Sequence of chain 1.B:
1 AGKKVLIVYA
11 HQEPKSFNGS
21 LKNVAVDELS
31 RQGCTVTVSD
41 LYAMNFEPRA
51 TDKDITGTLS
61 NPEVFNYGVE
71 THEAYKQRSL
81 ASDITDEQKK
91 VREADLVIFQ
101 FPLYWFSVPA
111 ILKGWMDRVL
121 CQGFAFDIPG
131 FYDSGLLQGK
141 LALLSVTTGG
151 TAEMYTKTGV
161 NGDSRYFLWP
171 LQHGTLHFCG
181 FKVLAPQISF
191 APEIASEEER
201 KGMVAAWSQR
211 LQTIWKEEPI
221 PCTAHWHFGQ

A protein and the small-molecule ligand that binds it are described below.
Small molecule (SMILES): COc1ccc(OC)c2c(C)cc(=O)[nH]c12

Binding-site contacts:
Ligand atom O12 contacts residue ILE128 of chain 1.A at 4.1 Å.
Ligand atom C4 contacts residue FAD1 of chain 1.F at 3.8 Å.
Ligand atom O11 contacts residue GLY149 of chain 1.B at 4.1 Å.
Ligand atom C13 contacts residue PHE126 of chain 1.A at 3.8 Å (hydrophobic).
Ligand atom C15 contacts residue TYR155 of chain 1.B at 3.9 Å (hydrophobic).
Ligand atom C4 contacts residue ILE128 of chain 1.A at 3.9 Å (hydrophobic).
Ligand atom C9 contacts residue FAD1 of chain 1.F at 3.3 Å.
Ligand atom C7 contacts residue FAD1 of chain 1.F at 3.3 Å.
Ligand atom O17 contacts residue FAD1 of chain 1.F at 3.2 Å (h-bond).
Ligand atom C8 contacts residue FAD1 of chain 1.F at 3.2 Å.
Ligand atom C9 contacts residue PHE178 of chain 1.A at 3.9 Å (hydrophobic).
Ligand atom C14 contacts residue TYR155 of chain 1.B at 3.9 Å (hydrophobic).
Ligand atom C1 contacts residue FAD1 of chain 1.F at 3.6 Å.
Ligand atom C5 contacts residue GLY149 of chain 1.B at 3.7 Å.
Ligand atom C8 contacts residue PHE178 of chain 1.A at 3.5 Å (hydrophobic).
Ligand atom C2 contacts residue PHE178 of chain 1.A at 4.1 Å (hydrophobic).
Ligand atom O17 contacts residue TRP105 of chain 1.B at 3.5 Å.
Ligand atom C2 contacts residue FAD1 of chain 1.F at 3.4 Å.
Ligand atom N10 contacts residue FAD1 of chain 1.F at 3.4 Å.
Ligand atom C5 contacts residue ILE128 of chain 1.A at 3.9 Å (hydrophobic).
Ligand atom O11 contacts residue GLY150 of chain 1.B at 3.2 Å.
Ligand atom C14 contacts residue ASN161 of chain 1.B at 2.4 Å.
Ligand atom C3 contacts residue FAD1 of chain 1.F at 3.5 Å.
Ligand atom C15 contacts residue FAD1 of chain 1.F at 3.5 Å.
Ligand atom C1 contacts residue GLY150 of chain 1.B at 3.6 Å.
Ligand atom C13 contacts residue FAD1 of chain 1.F at 3.5 Å.
Ligand atom O11 contacts residue FAD1 of chain 1.F at 3.5 Å (h-bond).
Ligand atom C15 contacts residue ASN161 of chain 1.B at 3.7 Å.
Ligand atom C6 contacts residue GLY150 of chain 1.B at 3.3 Å.
Ligand atom C15 contacts residue PHE106 of chain 1.B at 3.9 Å (hydrophobic).
Ligand atom C15 contacts residue PHE178 of chain 1.A at 3.4 Å (hydrophobic).
Ligand atom C6 contacts residue FAD1 of chain 1.F at 4.1 Å.
Ligand atom C7 contacts residue PHE178 of chain 1.A at 3.5 Å (hydrophobic).
Ligand atom C14 contacts residue GLY150 of chain 1.B at 3.6 Å.
Ligand atom O11 contacts residue MET154 of chain 1.B at 3.5 Å.
Ligand atom C14 contacts residue FAD1 of chain 1.F at 4.0 Å.
Ligand atom O11 contacts residue ASN161 of chain 1.B at 3.7 Å.
Ligand atom C14 contacts residue MET154 of chain 1.B at 3.2 Å (hydrophobic).
Ligand atom O12 contacts residue FAD1 of chain 1.F at 3.6 Å.
Ligand atom C6 contacts residue GLY149 of chain 1.B at 3.4 Å.

Sequence of chain 1.A:
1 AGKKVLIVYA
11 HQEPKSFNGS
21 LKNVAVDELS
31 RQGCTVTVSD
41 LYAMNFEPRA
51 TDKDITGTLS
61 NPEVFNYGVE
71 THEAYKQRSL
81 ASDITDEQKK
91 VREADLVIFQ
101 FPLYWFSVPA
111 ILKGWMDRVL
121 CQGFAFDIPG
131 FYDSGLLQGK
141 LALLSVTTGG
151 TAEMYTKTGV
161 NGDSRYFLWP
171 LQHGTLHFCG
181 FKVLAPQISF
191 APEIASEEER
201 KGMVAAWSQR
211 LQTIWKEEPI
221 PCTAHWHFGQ